A small-molecule ligand and the protein it binds are described below.
Small molecule (SMILES): C[C@H](O)[C@H](N)[C@@H]1O[C@](O)(C(=O)O)C[C@H](O)[C@@H]1N

Sequence of chain 1.K:
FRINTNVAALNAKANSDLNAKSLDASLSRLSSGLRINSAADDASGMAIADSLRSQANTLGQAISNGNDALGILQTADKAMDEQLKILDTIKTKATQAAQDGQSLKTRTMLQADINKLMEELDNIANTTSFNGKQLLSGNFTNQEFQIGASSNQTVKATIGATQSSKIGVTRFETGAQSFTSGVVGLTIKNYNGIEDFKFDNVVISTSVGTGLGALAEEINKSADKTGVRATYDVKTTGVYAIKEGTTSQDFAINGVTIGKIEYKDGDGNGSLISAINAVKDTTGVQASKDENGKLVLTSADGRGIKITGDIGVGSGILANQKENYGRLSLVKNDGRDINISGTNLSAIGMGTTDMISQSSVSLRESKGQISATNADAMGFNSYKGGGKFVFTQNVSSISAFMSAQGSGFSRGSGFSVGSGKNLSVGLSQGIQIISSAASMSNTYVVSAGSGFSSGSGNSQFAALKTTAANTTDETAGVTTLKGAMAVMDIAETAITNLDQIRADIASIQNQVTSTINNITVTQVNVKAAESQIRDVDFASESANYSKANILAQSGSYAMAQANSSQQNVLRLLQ

Binding-site contacts:
Ligand atom O6 contacts residue THR469 of chain 1.K at 2.6 Å (h-bond).
Ligand atom C2 contacts residue ALA470 of chain 1.K at 3.8 Å (hydrophobic).
Ligand atom C6 contacts residue THR469 of chain 1.K at 3.7 Å.
Ligand atom C4 contacts residue ALA470 of chain 1.K at 4.3 Å (hydrophobic).
Ligand atom O4 contacts residue LYS467 of chain 1.K at 2.8 Å (salt-bridge).
Ligand atom O6 contacts residue ALA470 of chain 1.K at 3.9 Å.
Ligand atom O1A contacts residue THR469 of chain 1.K at 3.6 Å (h-bond).
Ligand atom C4 contacts residue ASN444 of chain 1.K at 3.6 Å.
Ligand atom C1 contacts residue THR469 of chain 1.K at 2.5 Å.
Ligand atom C3 contacts residue LYS467 of chain 1.K at 4.2 Å.
Ligand atom C3 contacts residue ALA470 of chain 1.K at 4.0 Å (hydrophobic).
Ligand atom C4 contacts residue THR469 of chain 1.K at 2.8 Å.
Ligand atom C4 contacts residue LYS467 of chain 1.K at 4.0 Å.
Ligand atom O8 contacts residue THR469 of chain 1.K at 4.5 Å.
Ligand atom C2 contacts residue THR469 of chain 1.K at 1.4 Å.
Ligand atom O4 contacts residue THR469 of chain 1.K at 3.8 Å.
Ligand atom C5 contacts residue ASN444 of chain 1.K at 4.2 Å.
Ligand atom C3 contacts residue THR469 of chain 1.K at 1.6 Å.
Ligand atom O1B contacts residue THR469 of chain 1.K at 3.0 Å (h-bond).
Ligand atom N5 contacts residue THR469 of chain 1.K at 4.2 Å.
Ligand atom O4 contacts residue ASN444 of chain 1.K at 3.6 Å.
Ligand atom C5 contacts residue THR469 of chain 1.K at 3.7 Å.